Binding-site contacts:
Ligand atom O2 contacts residue PHE1 of chain 2.J at 2.9 Å (h-bond).
Ligand atom O6 contacts residue TYR48 of chain 2.J at 3.0 Å (h-bond).
Ligand atom O5 contacts residue ASP47 of chain 2.J at 3.7 Å.
Ligand atom C5 contacts residue PHE1 of chain 2.J at 3.3 Å (hydrophobic).
Ligand atom O5 contacts residue TYR48 of chain 2.J at 4.3 Å.
Ligand atom O4 contacts residue ASN135 of chain 2.J at 2.8 Å (h-bond).
Ligand atom C4 contacts residue PHE1 of chain 2.J at 3.4 Å (hydrophobic).
Ligand atom C1 contacts residue PHE1 of chain 2.J at 3.5 Å (hydrophobic).
Ligand atom C2 contacts residue ASP140 of chain 2.J at 3.7 Å.
Ligand atom C5 contacts residue ASP54 of chain 2.J at 3.9 Å.
Ligand atom O3 contacts residue ASP54 of chain 2.J at 4.2 Å.
Ligand atom O3 contacts residue ASP140 of chain 2.J at 3.0 Å (salt-bridge).
Ligand atom C3 contacts residue ASP54 of chain 2.J at 4.2 Å.
Ligand atom C6 contacts residue ASP47 of chain 2.J at 3.5 Å.
Ligand atom O6 contacts residue ASP54 of chain 2.J at 4.2 Å.
Ligand atom O1 contacts residue TYR48 of chain 2.J at 4.2 Å.
Ligand atom C6 contacts residue ASN46 of chain 2.J at 3.1 Å.
Ligand atom O2 contacts residue ILE13 of chain 2.J at 3.1 Å.
Ligand atom C2 contacts residue ILE13 of chain 2.J at 3.8 Å (hydrophobic).
Ligand atom O3 contacts residue ASN135 of chain 2.J at 2.8 Å (h-bond).
Ligand atom C7 contacts residue TYR48 of chain 2.J at 3.3 Å (hydrophobic).
Ligand atom O6 contacts residue ASN46 of chain 2.J at 3.2 Å (h-bond).
Ligand atom O2 contacts residue ASN133 of chain 2.J at 4.3 Å.
Ligand atom O5 contacts residue PHE1 of chain 2.J at 2.6 Å (h-bond).
Ligand atom O2 contacts residue PHE142 of chain 2.J at 3.9 Å.
Ligand atom O4 contacts residue ILE52 of chain 2.J at 3.7 Å.
Ligand atom C6 contacts residue ASP54 of chain 2.J at 3.5 Å.
Ligand atom C3 contacts residue ASP140 of chain 2.J at 3.6 Å.
Ligand atom O6 contacts residue ASP47 of chain 2.J at 3.8 Å.
Ligand atom O3 contacts residue ASN133 of chain 2.J at 4.0 Å.
Ligand atom C3 contacts residue ASN135 of chain 2.J at 3.4 Å.
Ligand atom C2 contacts residue PHE1 of chain 2.J at 3.6 Å (hydrophobic).
Ligand atom C4 contacts residue ASP54 of chain 2.J at 3.0 Å.
Ligand atom O4 contacts residue ASP54 of chain 2.J at 2.5 Å (salt-bridge).
Ligand atom C1 contacts residue ILE13 of chain 2.J at 3.9 Å (hydrophobic).
Ligand atom C3 contacts residue PHE1 of chain 2.J at 4.1 Å (hydrophobic).
Ligand atom C6 contacts residue PHE1 of chain 2.J at 3.4 Å (hydrophobic).
Ligand atom O6 contacts residue ILE52 of chain 2.J at 3.5 Å.
Ligand atom C4 contacts residue ASN135 of chain 2.J at 3.7 Å.
Ligand atom C6 contacts residue TYR48 of chain 2.J at 3.6 Å (hydrophobic).

Sequence of chain 2.J:
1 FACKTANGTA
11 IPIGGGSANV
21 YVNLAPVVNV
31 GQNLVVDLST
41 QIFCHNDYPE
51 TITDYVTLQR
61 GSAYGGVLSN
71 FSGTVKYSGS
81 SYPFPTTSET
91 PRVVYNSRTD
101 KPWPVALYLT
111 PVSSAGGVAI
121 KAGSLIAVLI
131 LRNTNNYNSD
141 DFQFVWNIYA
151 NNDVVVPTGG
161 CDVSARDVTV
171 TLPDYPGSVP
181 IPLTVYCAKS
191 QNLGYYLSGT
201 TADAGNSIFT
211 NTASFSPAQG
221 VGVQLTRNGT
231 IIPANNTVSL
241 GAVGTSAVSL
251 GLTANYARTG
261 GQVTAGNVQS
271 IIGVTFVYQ

This protein binds this small molecule.
Small molecule (SMILES): CO[C@H]1O[C@H](CO)[C@@H](O)[C@H](O)[C@@H]1O